Binding-site contacts:
Ligand atom C21 contacts residue GLY40 of chain 1.A at 3.8 Å.
Ligand atom N11 contacts residue ALA65 of chain 1.A at 3.6 Å.
Ligand atom C04 contacts residue LEU113 of chain 1.A at 3.5 Å (hydrophobic).
Ligand atom C09 contacts residue LEU173 of chain 1.A at 3.8 Å (hydrophobic).
Ligand atom C17 contacts residue LEU39 of chain 1.A at 3.8 Å (hydrophobic).
Ligand atom N11 contacts residue LEU115 of chain 1.A at 3.9 Å.
Ligand atom C28 contacts residue GLY118 of chain 1.A at 3.5 Å.
Ligand atom N12 contacts residue MET116 of chain 1.A at 3.6 Å.
Ligand atom C27 contacts residue ALA117 of chain 1.A at 3.9 Å (hydrophobic).
Ligand atom C30 contacts residue PHE44 of chain 1.A at 3.7 Å (hydrophobic).
Ligand atom C30 contacts residue LEU113 of chain 1.A at 3.8 Å (hydrophobic).
Ligand atom N12 contacts residue GLU114 of chain 1.A at 3.0 Å (salt-bridge).
Ligand atom N11 contacts residue MET116 of chain 1.A at 2.9 Å (h-bond).
Ligand atom N13 contacts residue LEU39 of chain 1.A at 3.9 Å.
Ligand atom C03 contacts residue GLY186 of chain 1.A at 3.7 Å.
Ligand atom C17 contacts residue MET116 of chain 1.A at 3.2 Å (hydrophobic).
Ligand atom C27 contacts residue GLY118 of chain 1.A at 3.1 Å.
Ligand atom C28 contacts residue GLY119 of chain 1.A at 3.9 Å.
Ligand atom C15 contacts residue GLY119 of chain 1.A at 3.8 Å.
Ligand atom C29 contacts residue GLU127 of chain 1.A at 3.7 Å.
Ligand atom N13 contacts residue MET116 of chain 1.A at 3.1 Å (h-bond).
Ligand atom C10 contacts residue MET116 of chain 1.A at 3.8 Å (hydrophobic).
Ligand atom N26 contacts residue GLU127 of chain 1.A at 3.8 Å.
Ligand atom C14 contacts residue LEU39 of chain 1.A at 3.8 Å (hydrophobic).
Ligand atom C02 contacts residue VAL97 of chain 1.A at 3.8 Å (hydrophobic).
Ligand atom N01 contacts residue GLY186 of chain 1.A at 3.1 Å (h-bond).
Ligand atom C03 contacts residue LEU113 of chain 1.A at 3.6 Å (hydrophobic).
Ligand atom C05 contacts residue LEU113 of chain 1.A at 3.9 Å (hydrophobic).
Ligand atom C08 contacts residue ALA65 of chain 1.A at 3.7 Å (hydrophobic).
Ligand atom N12 contacts residue ALA65 of chain 1.A at 3.4 Å.
Ligand atom C02 contacts residue GLY186 of chain 1.A at 3.6 Å.
Ligand atom C21 contacts residue GLY119 of chain 1.A at 3.9 Å.
Ligand atom C17 contacts residue GLY119 of chain 1.A at 3.9 Å.
Ligand atom N11 contacts residue GLU114 of chain 1.A at 3.5 Å (salt-bridge).
Ligand atom C07 contacts residue VAL97 of chain 1.A at 3.8 Å (hydrophobic).
Ligand atom C30 contacts residue LYS67 of chain 1.A at 3.3 Å.
Ligand atom C15 contacts residue MET116 of chain 1.A at 3.9 Å (hydrophobic).
Ligand atom C18 contacts residue ALA117 of chain 1.A at 3.3 Å (hydrophobic).
Ligand atom C07 contacts residue LEU173 of chain 1.A at 3.4 Å (hydrophobic).
Ligand atom C28 contacts residue ALA117 of chain 1.A at 3.2 Å (hydrophobic).

Sequence of chain 1.A:
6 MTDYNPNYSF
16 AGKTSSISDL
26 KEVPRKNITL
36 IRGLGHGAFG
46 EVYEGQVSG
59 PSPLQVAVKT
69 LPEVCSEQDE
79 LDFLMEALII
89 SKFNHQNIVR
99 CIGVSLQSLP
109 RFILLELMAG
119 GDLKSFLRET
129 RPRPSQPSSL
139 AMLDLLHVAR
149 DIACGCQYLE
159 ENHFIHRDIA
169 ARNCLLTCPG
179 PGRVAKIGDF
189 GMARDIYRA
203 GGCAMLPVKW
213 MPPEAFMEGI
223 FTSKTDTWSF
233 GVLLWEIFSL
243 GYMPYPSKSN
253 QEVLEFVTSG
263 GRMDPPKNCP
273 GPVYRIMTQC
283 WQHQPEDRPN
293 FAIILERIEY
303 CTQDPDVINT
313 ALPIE

This small molecule binds to this protein.
Small molecule (SMILES): Cc1cc(-c2cc(NC(=O)c3ccc(CN4CCN(C)CC4)cc3)[nH]n2)ccc1N